The protein below binds the small molecule below.
Small molecule (SMILES): CC(=O)N[C@H]1[C@H](O[C@H]2[C@@H](O)[C@@H](CO)O[C@@H](O[C@H]3[C@H](O)[C@@H](O)[C@H](O)O[C@@H]3CO)[C@@H]2O)O[C@H](CO)[C@@H](O[C@@H]2O[C@H](CO[C@]3(C(=O)O)C[C@H](O)[C@@H](NC(C)=O)[C@H]([C@H](O)[C@H](O)CO)O3)[C@H](O)[C@H](O)[C@H]2O)[C@@H]1O

Binding-site contacts:
Ligand atom C9 contacts residue SER43 of chain 1.A at 3.7 Å.
Ligand atom C7 contacts residue GLN253 of chain 1.A at 3.5 Å.
Ligand atom O1B contacts residue SER251 of chain 1.A at 2.6 Å (h-bond).
Ligand atom O4 contacts residue ASN106 of chain 1.A at 3.3 Å (h-bond).
Ligand atom O1A contacts residue SER249 of chain 1.A at 2.6 Å (h-bond).
Ligand atom O1A contacts residue ASN247 of chain 1.A at 3.8 Å.
Ligand atom C11 contacts residue LEU37 of chain 1.A at 3.8 Å (hydrophobic).
Ligand atom C11 contacts residue PHE50 of chain 1.D at 3.6 Å (hydrophobic).
Ligand atom C1 contacts residue SER249 of chain 1.A at 3.6 Å.
Ligand atom C11 contacts residue GLN253 of chain 1.A at 3.3 Å.
Ligand atom O7 contacts residue ARG248 of chain 1.A at 3.7 Å.
Ligand atom C9 contacts residue GLN253 of chain 1.A at 3.8 Å.
Ligand atom C11 contacts residue ASN247 of chain 1.A at 3.5 Å.
Ligand atom O1B contacts residue SER249 of chain 1.A at 3.8 Å.
Ligand atom O6 contacts residue SER249 of chain 1.A at 3.5 Å.
Ligand atom C8 contacts residue SER43 of chain 1.A at 3.8 Å.
Ligand atom C6 contacts residue ASN247 of chain 1.A at 3.9 Å.
Ligand atom O7 contacts residue LEU37 of chain 1.A at 3.5 Å.
Ligand atom O1B contacts residue SER43 of chain 1.A at 3.8 Å.
Ligand atom O9 contacts residue SER43 of chain 1.A at 2.9 Å (h-bond).
Ligand atom N5 contacts residue ASN247 of chain 1.A at 2.8 Å (h-bond).
Ligand atom C10 contacts residue GLN253 of chain 1.A at 3.4 Å.
Ligand atom O3 contacts residue ARG248 of chain 1.A at 3.5 Å.
Ligand atom C7 contacts residue ASN106 of chain 1.A at 3.7 Å.
Ligand atom C6 contacts residue GLN253 of chain 1.A at 3.8 Å.
Ligand atom C8 contacts residue ASP48 of chain 1.D at 3.4 Å.
Ligand atom O8 contacts residue SER43 of chain 1.A at 2.6 Å (h-bond).
Ligand atom C2 contacts residue ARG248 of chain 1.A at 3.9 Å.
Ligand atom C10 contacts residue ASN247 of chain 1.A at 3.6 Å.
Ligand atom C4 contacts residue ASN247 of chain 1.A at 3.6 Å.
Ligand atom C8 contacts residue ASN106 of chain 1.A at 3.6 Å.
Ligand atom C8 contacts residue THR49 of chain 1.D at 3.9 Å.
Ligand atom N5 contacts residue GLN253 of chain 1.A at 3.3 Å (h-bond).
Ligand atom O7 contacts residue ASN106 of chain 1.A at 3.0 Å (h-bond).
Ligand atom O10 contacts residue LEU37 of chain 1.A at 3.5 Å.
Ligand atom O1A contacts residue SER251 of chain 1.A at 3.2 Å (h-bond).
Ligand atom O9 contacts residue LYS42 of chain 1.A at 3.3 Å.
Ligand atom C1 contacts residue SER251 of chain 1.A at 3.2 Å.
Ligand atom C5 contacts residue ASN247 of chain 1.A at 3.7 Å.
Ligand atom O4 contacts residue ARG248 of chain 1.A at 3.8 Å.

Sequence of chain 1.D:
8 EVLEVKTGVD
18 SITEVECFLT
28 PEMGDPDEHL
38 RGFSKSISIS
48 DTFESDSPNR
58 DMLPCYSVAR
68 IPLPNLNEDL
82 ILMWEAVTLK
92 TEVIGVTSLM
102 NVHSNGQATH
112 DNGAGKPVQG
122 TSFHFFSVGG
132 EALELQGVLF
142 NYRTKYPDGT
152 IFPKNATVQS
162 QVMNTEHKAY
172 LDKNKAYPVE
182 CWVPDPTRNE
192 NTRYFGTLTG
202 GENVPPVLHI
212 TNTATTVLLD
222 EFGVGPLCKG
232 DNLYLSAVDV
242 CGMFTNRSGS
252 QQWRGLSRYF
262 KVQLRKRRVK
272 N

Sequence of chain 1.A:
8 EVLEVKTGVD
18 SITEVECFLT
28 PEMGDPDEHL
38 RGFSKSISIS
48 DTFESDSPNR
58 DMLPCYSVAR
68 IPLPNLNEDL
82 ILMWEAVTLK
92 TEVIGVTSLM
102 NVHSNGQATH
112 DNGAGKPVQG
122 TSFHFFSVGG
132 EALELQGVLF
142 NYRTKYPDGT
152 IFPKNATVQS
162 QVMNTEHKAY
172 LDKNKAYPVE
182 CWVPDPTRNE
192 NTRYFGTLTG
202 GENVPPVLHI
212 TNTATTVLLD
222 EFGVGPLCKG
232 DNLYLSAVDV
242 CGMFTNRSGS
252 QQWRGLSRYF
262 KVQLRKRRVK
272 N